This protein binds this small molecule.
Small molecule (SMILES): CC(=O)N[C@@H]1[C@@H](O)[C@H](O)[C@@H](CO)O[C@H]1O

Binding-site contacts:
Ligand atom C5 contacts residue ASN644 of chain 1.E at 3.7 Å.
Ligand atom O7 contacts residue ASN644 of chain 1.E at 3.7 Å.
Ligand atom C2 contacts residue ASN644 of chain 1.E at 2.5 Å.
Ligand atom N2 contacts residue ASN644 of chain 1.E at 2.9 Å (h-bond).
Ligand atom C3 contacts residue ASN644 of chain 1.E at 3.8 Å.
Ligand atom O6 contacts residue ASN644 of chain 1.E at 4.0 Å.
Ligand atom C4 contacts residue ASN644 of chain 1.E at 4.2 Å.
Ligand atom C1 contacts residue ASN644 of chain 1.E at 1.4 Å.
Ligand atom C7 contacts residue ASN644 of chain 1.E at 3.5 Å.
Ligand atom O5 contacts residue ASN644 of chain 1.E at 2.4 Å (h-bond).

Sequence of chain 1.E:
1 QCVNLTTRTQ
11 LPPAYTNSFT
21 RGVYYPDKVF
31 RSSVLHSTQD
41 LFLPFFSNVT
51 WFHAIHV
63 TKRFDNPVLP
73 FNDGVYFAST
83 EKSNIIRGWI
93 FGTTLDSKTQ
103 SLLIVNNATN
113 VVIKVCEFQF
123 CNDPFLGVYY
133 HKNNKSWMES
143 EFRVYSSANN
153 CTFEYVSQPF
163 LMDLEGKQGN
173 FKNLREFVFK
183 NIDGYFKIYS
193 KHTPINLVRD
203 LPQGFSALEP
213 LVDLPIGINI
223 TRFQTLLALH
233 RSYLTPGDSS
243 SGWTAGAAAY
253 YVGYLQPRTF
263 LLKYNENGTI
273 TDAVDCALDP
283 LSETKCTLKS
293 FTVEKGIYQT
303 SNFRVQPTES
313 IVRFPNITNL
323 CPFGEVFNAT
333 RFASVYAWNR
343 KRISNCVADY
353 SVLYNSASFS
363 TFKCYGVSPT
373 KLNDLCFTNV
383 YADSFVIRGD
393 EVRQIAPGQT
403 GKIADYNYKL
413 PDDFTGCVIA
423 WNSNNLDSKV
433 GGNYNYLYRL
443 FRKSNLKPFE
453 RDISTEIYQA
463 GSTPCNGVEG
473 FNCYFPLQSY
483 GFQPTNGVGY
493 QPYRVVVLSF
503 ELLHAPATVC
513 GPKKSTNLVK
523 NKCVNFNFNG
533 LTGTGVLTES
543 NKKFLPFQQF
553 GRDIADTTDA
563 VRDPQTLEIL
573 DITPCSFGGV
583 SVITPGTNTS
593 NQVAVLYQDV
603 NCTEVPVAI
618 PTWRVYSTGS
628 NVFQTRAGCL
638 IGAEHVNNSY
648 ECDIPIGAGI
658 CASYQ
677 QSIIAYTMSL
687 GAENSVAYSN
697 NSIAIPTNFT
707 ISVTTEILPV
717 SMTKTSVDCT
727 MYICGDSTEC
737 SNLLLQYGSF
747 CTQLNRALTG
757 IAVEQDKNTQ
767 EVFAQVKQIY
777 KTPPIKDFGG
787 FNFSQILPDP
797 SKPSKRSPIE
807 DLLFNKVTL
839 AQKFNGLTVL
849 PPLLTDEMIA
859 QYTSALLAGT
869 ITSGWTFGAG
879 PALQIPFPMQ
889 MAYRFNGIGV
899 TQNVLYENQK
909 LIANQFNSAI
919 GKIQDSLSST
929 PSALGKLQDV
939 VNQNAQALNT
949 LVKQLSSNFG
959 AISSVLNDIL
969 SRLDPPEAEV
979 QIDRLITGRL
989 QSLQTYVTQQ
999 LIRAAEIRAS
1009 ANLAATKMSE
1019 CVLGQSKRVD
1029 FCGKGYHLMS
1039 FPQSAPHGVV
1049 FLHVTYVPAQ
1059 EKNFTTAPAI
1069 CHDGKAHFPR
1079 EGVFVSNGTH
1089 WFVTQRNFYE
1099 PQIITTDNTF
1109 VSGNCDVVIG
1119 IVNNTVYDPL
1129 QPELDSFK